Sequence of chain 15.C:
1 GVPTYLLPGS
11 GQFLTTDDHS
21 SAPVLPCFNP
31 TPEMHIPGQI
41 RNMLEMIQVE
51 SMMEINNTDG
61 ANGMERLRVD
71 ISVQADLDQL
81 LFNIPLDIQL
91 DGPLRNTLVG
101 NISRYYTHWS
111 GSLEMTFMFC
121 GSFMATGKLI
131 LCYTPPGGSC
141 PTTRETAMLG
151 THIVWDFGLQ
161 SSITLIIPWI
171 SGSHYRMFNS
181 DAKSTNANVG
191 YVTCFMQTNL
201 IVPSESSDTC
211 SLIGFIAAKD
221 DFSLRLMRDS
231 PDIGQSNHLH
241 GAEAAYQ

The protein below binds the small molecule below.
Small molecule (SMILES): CC(=O)N[C@@H]1[C@@H](O)[C@H](O[C@@H]2O[C@H](CO[C@]3(C(=O)O)C[C@H](O)[C@@H](NC(C)=O)[C@H]([C@H](O)[C@H](O)CO)O3)[C@H](O)[C@H](O)[C@H]2O)[C@@H](CO)O[C@H]1O

Binding-site contacts:
Ligand atom O3 contacts residue ASP91 of chain 15.C at 4.0 Å.
Ligand atom O3 contacts residue GLY282 of chain 15.A at 3.4 Å.
Ligand atom C1 contacts residue ARG104 of chain 15.C at 3.7 Å.
Ligand atom O6 contacts residue PRO274 of chain 15.A at 3.7 Å.
Ligand atom O4 contacts residue ASN275 of chain 15.A at 3.0 Å (h-bond).
Ligand atom C5 contacts residue ASN275 of chain 15.A at 3.5 Å.
Ligand atom O3 contacts residue PRO274 of chain 15.A at 3.9 Å.
Ligand atom O4 contacts residue PRO231 of chain 15.C at 3.8 Å.
Ligand atom O7 contacts residue SER180 of chain 15.C at 3.7 Å.
Ligand atom N5 contacts residue PRO231 of chain 15.C at 2.9 Å (h-bond).
Ligand atom C6 contacts residue ASP91 of chain 15.C at 3.9 Å.
Ligand atom C4 contacts residue ARG104 of chain 15.C at 4.0 Å.
Ligand atom C11 contacts residue PRO231 of chain 15.C at 4.0 Å (hydrophobic).
Ligand atom C6 contacts residue PRO231 of chain 15.C at 4.0 Å (hydrophobic).
Ligand atom O4 contacts residue ASP232 of chain 15.C at 2.8 Å (salt-bridge).
Ligand atom C10 contacts residue PRO231 of chain 15.C at 3.9 Å (hydrophobic).
Ligand atom C5 contacts residue PRO231 of chain 15.C at 3.6 Å (hydrophobic).
Ligand atom C3 contacts residue ARG104 of chain 15.C at 3.9 Å.
Ligand atom C11 contacts residue GLY234 of chain 15.C at 3.9 Å.
Ligand atom C3 contacts residue ASP232 of chain 15.C at 4.1 Å.
Ligand atom O6 contacts residue ASP91 of chain 15.C at 3.3 Å.
Ligand atom C3 contacts residue PRO274 of chain 15.A at 4.1 Å (hydrophobic).
Ligand atom O10 contacts residue ARG270 of chain 15.A at 4.0 Å.
Ligand atom O1B contacts residue ARG104 of chain 15.C at 2.8 Å (salt-bridge).
Ligand atom O7 contacts residue PRO274 of chain 15.A at 3.4 Å.
Ligand atom C3 contacts residue ARG95 of chain 15.C at 3.9 Å.
Ligand atom C4 contacts residue ASP232 of chain 15.C at 3.5 Å.
Ligand atom O10 contacts residue ASN275 of chain 15.A at 2.9 Å (h-bond).
Ligand atom C3 contacts residue PRO274 of chain 15.A at 3.8 Å (hydrophobic).
Ligand atom N5 contacts residue ASN275 of chain 15.A at 3.5 Å (h-bond).
Ligand atom C4 contacts residue ASP91 of chain 15.C at 3.3 Å.
Ligand atom C4 contacts residue PRO274 of chain 15.A at 4.0 Å (hydrophobic).
Ligand atom C11 contacts residue ASP232 of chain 15.C at 3.8 Å.
Ligand atom C11 contacts residue ILE233 of chain 15.C at 3.8 Å (hydrophobic).
Ligand atom C10 contacts residue ASN275 of chain 15.A at 3.2 Å.
Ligand atom O4 contacts residue ASP91 of chain 15.C at 2.8 Å (salt-bridge).
Ligand atom C4 contacts residue PRO231 of chain 15.C at 3.4 Å (hydrophobic).
Ligand atom C4 contacts residue ASN275 of chain 15.A at 3.8 Å.
Ligand atom C5 contacts residue PRO274 of chain 15.A at 3.9 Å (hydrophobic).
Ligand atom O4 contacts residue ARG95 of chain 15.C at 3.6 Å.

Sequence of chain 15.A:
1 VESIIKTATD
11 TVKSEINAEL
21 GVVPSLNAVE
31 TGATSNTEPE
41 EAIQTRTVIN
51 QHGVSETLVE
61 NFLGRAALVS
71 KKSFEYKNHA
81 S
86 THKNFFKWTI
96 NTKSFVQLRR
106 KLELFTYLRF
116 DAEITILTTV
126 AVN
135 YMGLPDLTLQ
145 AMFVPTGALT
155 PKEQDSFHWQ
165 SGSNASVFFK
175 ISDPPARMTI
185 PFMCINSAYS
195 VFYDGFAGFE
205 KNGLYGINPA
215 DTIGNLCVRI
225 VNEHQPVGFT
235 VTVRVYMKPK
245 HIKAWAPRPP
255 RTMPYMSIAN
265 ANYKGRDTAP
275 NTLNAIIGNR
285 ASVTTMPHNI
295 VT